A protein and the small-molecule ligand that binds it are described below.
Small molecule (SMILES): CC(=O)N[C@@H]1[C@@H](O)[C@H](O)[C@@H](CO)O[C@H]1O

Sequence of chain 1.A:
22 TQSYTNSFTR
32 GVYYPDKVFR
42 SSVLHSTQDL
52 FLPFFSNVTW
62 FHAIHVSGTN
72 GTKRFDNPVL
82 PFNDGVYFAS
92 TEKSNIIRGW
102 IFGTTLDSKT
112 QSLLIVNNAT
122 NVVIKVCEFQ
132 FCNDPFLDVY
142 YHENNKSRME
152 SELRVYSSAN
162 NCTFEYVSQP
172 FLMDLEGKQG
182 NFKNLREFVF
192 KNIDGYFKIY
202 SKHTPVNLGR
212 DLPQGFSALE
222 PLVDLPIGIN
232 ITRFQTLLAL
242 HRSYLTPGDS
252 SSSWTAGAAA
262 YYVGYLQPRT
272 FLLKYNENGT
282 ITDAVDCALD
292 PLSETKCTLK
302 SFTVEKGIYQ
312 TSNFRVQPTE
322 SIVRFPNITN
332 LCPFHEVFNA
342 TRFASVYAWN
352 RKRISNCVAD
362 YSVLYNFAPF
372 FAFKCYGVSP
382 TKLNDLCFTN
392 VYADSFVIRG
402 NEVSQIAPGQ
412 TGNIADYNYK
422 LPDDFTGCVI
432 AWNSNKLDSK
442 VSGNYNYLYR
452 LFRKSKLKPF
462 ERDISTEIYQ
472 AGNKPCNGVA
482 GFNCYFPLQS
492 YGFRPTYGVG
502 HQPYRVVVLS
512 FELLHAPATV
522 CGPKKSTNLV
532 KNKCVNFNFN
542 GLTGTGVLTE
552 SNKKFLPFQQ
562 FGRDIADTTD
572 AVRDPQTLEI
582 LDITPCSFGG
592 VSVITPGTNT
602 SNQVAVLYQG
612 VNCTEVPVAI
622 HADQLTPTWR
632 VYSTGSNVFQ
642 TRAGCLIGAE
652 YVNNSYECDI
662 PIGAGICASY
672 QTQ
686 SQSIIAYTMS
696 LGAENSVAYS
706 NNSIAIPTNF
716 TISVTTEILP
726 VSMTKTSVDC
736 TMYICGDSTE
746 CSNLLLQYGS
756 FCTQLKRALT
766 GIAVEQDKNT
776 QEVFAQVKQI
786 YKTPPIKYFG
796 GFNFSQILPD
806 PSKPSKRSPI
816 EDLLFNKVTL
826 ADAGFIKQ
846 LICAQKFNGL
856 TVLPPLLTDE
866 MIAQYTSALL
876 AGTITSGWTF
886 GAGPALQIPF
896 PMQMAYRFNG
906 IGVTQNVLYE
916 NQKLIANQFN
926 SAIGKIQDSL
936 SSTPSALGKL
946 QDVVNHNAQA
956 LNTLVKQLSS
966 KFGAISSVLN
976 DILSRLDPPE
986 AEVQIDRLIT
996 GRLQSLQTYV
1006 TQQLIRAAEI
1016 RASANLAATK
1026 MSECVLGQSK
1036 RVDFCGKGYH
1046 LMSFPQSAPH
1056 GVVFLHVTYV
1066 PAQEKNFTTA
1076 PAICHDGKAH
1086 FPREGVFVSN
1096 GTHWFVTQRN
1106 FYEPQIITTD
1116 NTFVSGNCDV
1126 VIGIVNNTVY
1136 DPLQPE

Binding-site contacts:
Ligand atom C2 contacts residue THR70 of chain 1.A at 4.1 Å.
Ligand atom C2 contacts residue ASN71 of chain 1.A at 2.5 Å.
Ligand atom C1 contacts residue THR70 of chain 1.A at 3.8 Å.
Ligand atom C7 contacts residue ASN71 of chain 1.A at 3.8 Å.
Ligand atom C3 contacts residue ASN71 of chain 1.A at 3.8 Å.
Ligand atom C3 contacts residue THR70 of chain 1.A at 4.3 Å.
Ligand atom C8 contacts residue THR70 of chain 1.A at 3.7 Å.
Ligand atom C5 contacts residue ASN71 of chain 1.A at 3.7 Å.
Ligand atom N2 contacts residue THR70 of chain 1.A at 3.2 Å (h-bond).
Ligand atom O5 contacts residue ASN71 of chain 1.A at 2.4 Å (h-bond).
Ligand atom C7 contacts residue THR70 of chain 1.A at 3.9 Å.
Ligand atom N2 contacts residue ASN71 of chain 1.A at 2.9 Å (h-bond).
Ligand atom O7 contacts residue ASN71 of chain 1.A at 4.2 Å.
Ligand atom C1 contacts residue ASN71 of chain 1.A at 1.4 Å.
Ligand atom C4 contacts residue ASN71 of chain 1.A at 4.3 Å.